Sequence of chain 1.A:
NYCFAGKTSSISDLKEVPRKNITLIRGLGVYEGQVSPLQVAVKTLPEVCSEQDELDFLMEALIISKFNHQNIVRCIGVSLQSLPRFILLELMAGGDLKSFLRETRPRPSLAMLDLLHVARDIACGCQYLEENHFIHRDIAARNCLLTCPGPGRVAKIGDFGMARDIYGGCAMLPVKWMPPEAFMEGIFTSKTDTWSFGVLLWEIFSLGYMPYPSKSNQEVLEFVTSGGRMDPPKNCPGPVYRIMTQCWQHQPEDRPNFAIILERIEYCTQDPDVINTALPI

This small molecule binds to this protein.
Small molecule (SMILES): Cc1cc(-c2cccc(Cl)c2)n[nH]1

Binding-site contacts:
Ligand atom C10 contacts residue LEU38 of chain 1.A at 4.2 Å (hydrophobic).
Ligand atom N5 contacts residue GLU113 of chain 1.A at 3.6 Å.
Ligand atom C12 contacts residue LEU38 of chain 1.A at 4.3 Å (hydrophobic).
Ligand atom C11 contacts residue MET115 of chain 1.A at 4.3 Å (hydrophobic).
Ligand atom C4 contacts residue LEU172 of chain 1.A at 4.1 Å (hydrophobic).
Ligand atom C1 contacts residue LEU172 of chain 1.A at 3.8 Å (hydrophobic).
Ligand atom C4 contacts residue MET115 of chain 1.A at 4.1 Å (hydrophobic).
Ligand atom C14 contacts residue LEU38 of chain 1.A at 4.0 Å (hydrophobic).
Ligand atom N6 contacts residue LEU172 of chain 1.A at 4.0 Å.
Ligand atom C8 contacts residue MET115 of chain 1.A at 3.7 Å (hydrophobic).
Ligand atom C8 contacts residue LEU38 of chain 1.A at 4.2 Å (hydrophobic).
Ligand atom N6 contacts residue LEU114 of chain 1.A at 3.9 Å.
Ligand atom C10 contacts residue GLY118 of chain 1.A at 3.9 Å.
Ligand atom N5 contacts residue ALA64 of chain 1.A at 3.9 Å.
Ligand atom N5 contacts residue LEU114 of chain 1.A at 3.8 Å.
Ligand atom C14 contacts residue MET115 of chain 1.A at 2.9 Å (hydrophobic).
Ligand atom CL13 contacts residue GLY118 of chain 1.A at 4.1 Å.
Ligand atom CL13 contacts residue MET115 of chain 1.A at 3.5 Å.
Ligand atom CL13 contacts residue ALA116 of chain 1.A at 3.4 Å.
Ligand atom C3 contacts residue ALA64 of chain 1.A at 4.3 Å (hydrophobic).
Ligand atom C11 contacts residue GLY118 of chain 1.A at 3.5 Å.
Ligand atom C12 contacts residue GLY118 of chain 1.A at 3.8 Å.
Ligand atom C2 contacts residue GLU113 of chain 1.A at 3.7 Å.
Ligand atom C14 contacts residue LEU114 of chain 1.A at 4.3 Å (hydrophobic).
Ligand atom C3 contacts residue LEU172 of chain 1.A at 3.7 Å (hydrophobic).
Ligand atom C14 contacts residue GLY118 of chain 1.A at 4.3 Å.
Ligand atom C9 contacts residue GLY118 of chain 1.A at 4.4 Å.
Ligand atom C1 contacts residue GLU113 of chain 1.A at 4.0 Å.
Ligand atom C1 contacts residue ALA64 of chain 1.A at 4.2 Å (hydrophobic).
Ligand atom C8 contacts residue LEU172 of chain 1.A at 4.2 Å (hydrophobic).
Ligand atom N5 contacts residue LEU172 of chain 1.A at 4.4 Å.
Ligand atom C9 contacts residue LEU172 of chain 1.A at 4.0 Å (hydrophobic).
Ligand atom C2 contacts residue LEU172 of chain 1.A at 3.6 Å (hydrophobic).
Ligand atom C12 contacts residue MET115 of chain 1.A at 3.3 Å (hydrophobic).
Ligand atom N6 contacts residue MET115 of chain 1.A at 3.5 Å (h-bond).
Ligand atom N6 contacts residue ALA64 of chain 1.A at 3.5 Å.
Ligand atom N6 contacts residue GLU113 of chain 1.A at 2.7 Å (salt-bridge).
Ligand atom N5 contacts residue MET115 of chain 1.A at 3.0 Å (h-bond).
Ligand atom C2 contacts residue ALA64 of chain 1.A at 3.8 Å (hydrophobic).
Ligand atom C1 contacts residue LEU112 of chain 1.A at 3.6 Å (hydrophobic).